The protein below binds the small molecule below.
Small molecule (SMILES): O=c1ccn([C@@H]2O[C@H](CO[P](=O)(O)O[P](=O)(O)O[C@H]3O[C@H](CO)[C@@H](O)[C@H](O)[C@H]3F)[C@@H](O)[C@H]2O)c(=O)[nH]1

Sequence of chain 1.A:
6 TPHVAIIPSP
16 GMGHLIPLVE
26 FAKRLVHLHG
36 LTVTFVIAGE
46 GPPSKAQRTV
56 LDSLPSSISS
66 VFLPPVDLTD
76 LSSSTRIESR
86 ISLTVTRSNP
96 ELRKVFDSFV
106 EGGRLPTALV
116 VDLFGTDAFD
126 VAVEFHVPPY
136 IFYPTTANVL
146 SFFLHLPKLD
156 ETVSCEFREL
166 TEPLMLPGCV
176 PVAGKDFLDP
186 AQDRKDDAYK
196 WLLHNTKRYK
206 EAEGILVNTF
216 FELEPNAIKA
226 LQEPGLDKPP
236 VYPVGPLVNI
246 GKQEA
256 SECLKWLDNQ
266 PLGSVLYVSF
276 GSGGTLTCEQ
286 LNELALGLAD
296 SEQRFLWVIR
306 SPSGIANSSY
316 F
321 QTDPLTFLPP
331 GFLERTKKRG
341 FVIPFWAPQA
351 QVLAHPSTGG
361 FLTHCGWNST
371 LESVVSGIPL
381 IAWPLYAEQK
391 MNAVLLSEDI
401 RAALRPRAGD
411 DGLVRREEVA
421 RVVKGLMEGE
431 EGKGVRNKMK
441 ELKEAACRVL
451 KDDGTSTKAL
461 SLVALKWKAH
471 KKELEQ

Binding-site contacts:
Ligand atom N3 contacts residue TRP346 of chain 1.A at 3.3 Å.
Ligand atom O3A contacts residue HIS364 of chain 1.A at 3.1 Å (h-bond).
Ligand atom N1 contacts residue TRP346 of chain 1.A at 3.3 Å.
Ligand atom O6 contacts residue TC71 of chain 1.C at 2.8 Å (h-bond).
Ligand atom O4' contacts residue TRP346 of chain 1.A at 3.5 Å.
Ligand atom C2' contacts residue GLU372 of chain 1.A at 3.5 Å.
Ligand atom O1A contacts residue GLY366 of chain 1.A at 3.5 Å.
Ligand atom O6' contacts residue ALA347 of chain 1.A at 3.2 Å (h-bond).
Ligand atom O2' contacts residue GLN349 of chain 1.A at 3.4 Å (h-bond).
Ligand atom O7' contacts residue ALA347 of chain 1.A at 3.0 Å (h-bond).
Ligand atom O6 contacts residue PRO139 of chain 1.A at 3.4 Å.
Ligand atom O2B contacts residue TYR386 of chain 1.A at 3.0 Å (h-bond).
Ligand atom O1A contacts residue TRP367 of chain 1.A at 3.3 Å (h-bond).
Ligand atom O2B contacts residue SER277 of chain 1.A at 3.3 Å (h-bond).
Ligand atom O3 contacts residue ALA387 of chain 1.A at 3.5 Å.
Ligand atom O2A contacts residue HIS364 of chain 1.A at 3.4 Å.
Ligand atom O1B contacts residue GLY18 of chain 1.A at 3.5 Å.
Ligand atom O4 contacts residue GLU388 of chain 1.A at 2.5 Å (salt-bridge).
Ligand atom O1B contacts residue SER277 of chain 1.A at 2.7 Å (h-bond).
Ligand atom N3 contacts residue ALA347 of chain 1.A at 2.6 Å (h-bond).
Ligand atom O6' contacts residue GLN349 of chain 1.A at 3.5 Å.
Ligand atom O3 contacts residue GLN389 of chain 1.A at 2.9 Å (h-bond).
Ligand atom O7' contacts residue TRP346 of chain 1.A at 3.4 Å.
Ligand atom O2B contacts residue HIS364 of chain 1.A at 2.9 Å (h-bond).
Ligand atom O3' contacts residue GLU372 of chain 1.A at 2.7 Å (salt-bridge).
Ligand atom O2' contacts residue GLU372 of chain 1.A at 2.6 Å (salt-bridge).
Ligand atom O5 contacts residue TC71 of chain 1.C at 3.0 Å (h-bond).
Ligand atom O2A contacts residue SER369 of chain 1.A at 2.4 Å (h-bond).
Ligand atom C8' contacts residue GLY276 of chain 1.A at 3.5 Å.
Ligand atom O4 contacts residue TRP367 of chain 1.A at 2.8 Å (h-bond).
Ligand atom C6' contacts residue TRP346 of chain 1.A at 3.1 Å (hydrophobic).
Ligand atom C3' contacts residue GLU372 of chain 1.A at 3.5 Å.
Ligand atom O3 contacts residue GLU388 of chain 1.A at 2.7 Å (salt-bridge).
Ligand atom O1A contacts residue ASN368 of chain 1.A at 2.9 Å (h-bond).
Ligand atom C2' contacts residue GLN349 of chain 1.A at 3.5 Å.
Ligand atom C6' contacts residue ALA347 of chain 1.A at 3.4 Å (hydrophobic).
Ligand atom F1 contacts residue GLN389 of chain 1.A at 3.0 Å.
Ligand atom C4 contacts residue GLU388 of chain 1.A at 3.3 Å.
Ligand atom O6' contacts residue TRP346 of chain 1.A at 3.3 Å.
Ligand atom F1 contacts residue TYR386 of chain 1.A at 3.1 Å.